Binding-site contacts:
Ligand atom C contacts residue THR43 of chain 1.B at 4.0 Å.
Ligand atom CB contacts residue THR43 of chain 1.B at 4.2 Å.
Ligand atom C contacts residue PLP1 of chain 1.G at 4.0 Å.
Ligand atom O contacts residue ARG391 of chain 1.B at 2.8 Å (salt-bridge).
Ligand atom N contacts residue LYS236 of chain 1.B at 2.4 Å (salt-bridge).
Ligand atom OXT contacts residue ARG391 of chain 1.B at 3.0 Å (salt-bridge).
Ligand atom CA contacts residue THR43 of chain 1.B at 3.4 Å.
Ligand atom O contacts residue ASN185 of chain 1.B at 2.7 Å (h-bond).
Ligand atom CA contacts residue PLP1 of chain 1.G at 2.6 Å.
Ligand atom N contacts residue PLP1 of chain 1.G at 1.5 Å.
Ligand atom CA contacts residue ALA44 of chain 1.B at 4.0 Å (hydrophobic).
Ligand atom O contacts residue THR43 of chain 1.B at 3.9 Å.
Ligand atom CA contacts residue LYS236 of chain 1.B at 3.0 Å.
Ligand atom OXT contacts residue ALA44 of chain 1.B at 3.8 Å.
Ligand atom N contacts residue GLN213 of chain 1.B at 3.5 Å (h-bond).
Ligand atom CB contacts residue LYS236 of chain 1.B at 3.6 Å.
Ligand atom C contacts residue ASN185 of chain 1.B at 3.9 Å.
Ligand atom O contacts residue HIS375 of chain 1.B at 3.8 Å.
Ligand atom N contacts residue THR43 of chain 1.B at 4.0 Å.
Ligand atom CB contacts residue ALA44 of chain 1.B at 3.9 Å (hydrophobic).
Ligand atom O contacts residue PLP1 of chain 1.G at 4.4 Å.
Ligand atom N contacts residue HIS134 of chain 1.B at 3.7 Å.
Ligand atom C contacts residue LYS236 of chain 1.B at 4.5 Å.
Ligand atom N contacts residue ASN185 of chain 1.B at 4.0 Å.
Ligand atom CA contacts residue GLN213 of chain 1.B at 4.1 Å.
Ligand atom CB contacts residue PLP1 of chain 1.G at 3.1 Å.
Ligand atom OXT contacts residue ARG371 of chain 1.B at 4.3 Å.
Ligand atom CB contacts residue ASN66 of chain 1.A at 4.0 Å.
Ligand atom C contacts residue ARG391 of chain 1.B at 3.5 Å.
Ligand atom C contacts residue ALA44 of chain 1.B at 4.1 Å (hydrophobic).
Ligand atom CB contacts residue THR288 of chain 1.A at 4.2 Å.

Sequence of chain 1.A:
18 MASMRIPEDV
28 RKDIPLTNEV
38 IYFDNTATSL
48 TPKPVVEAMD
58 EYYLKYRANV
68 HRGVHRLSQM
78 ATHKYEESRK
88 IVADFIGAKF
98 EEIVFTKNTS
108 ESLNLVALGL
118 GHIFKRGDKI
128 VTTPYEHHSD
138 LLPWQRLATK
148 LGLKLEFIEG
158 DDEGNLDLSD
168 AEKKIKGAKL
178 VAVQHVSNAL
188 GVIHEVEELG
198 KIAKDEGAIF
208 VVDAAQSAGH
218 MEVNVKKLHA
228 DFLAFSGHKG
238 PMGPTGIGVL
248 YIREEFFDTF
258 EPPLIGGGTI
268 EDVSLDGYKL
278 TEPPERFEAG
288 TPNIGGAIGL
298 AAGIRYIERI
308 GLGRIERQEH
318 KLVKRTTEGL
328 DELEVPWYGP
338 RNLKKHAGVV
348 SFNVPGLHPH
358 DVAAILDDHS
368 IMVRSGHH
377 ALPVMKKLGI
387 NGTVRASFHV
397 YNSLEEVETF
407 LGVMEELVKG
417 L

A protein and the small-molecule ligand that binds it are described below.
Small molecule (SMILES): C[C@H](N)C(=O)O

Sequence of chain 1.B:
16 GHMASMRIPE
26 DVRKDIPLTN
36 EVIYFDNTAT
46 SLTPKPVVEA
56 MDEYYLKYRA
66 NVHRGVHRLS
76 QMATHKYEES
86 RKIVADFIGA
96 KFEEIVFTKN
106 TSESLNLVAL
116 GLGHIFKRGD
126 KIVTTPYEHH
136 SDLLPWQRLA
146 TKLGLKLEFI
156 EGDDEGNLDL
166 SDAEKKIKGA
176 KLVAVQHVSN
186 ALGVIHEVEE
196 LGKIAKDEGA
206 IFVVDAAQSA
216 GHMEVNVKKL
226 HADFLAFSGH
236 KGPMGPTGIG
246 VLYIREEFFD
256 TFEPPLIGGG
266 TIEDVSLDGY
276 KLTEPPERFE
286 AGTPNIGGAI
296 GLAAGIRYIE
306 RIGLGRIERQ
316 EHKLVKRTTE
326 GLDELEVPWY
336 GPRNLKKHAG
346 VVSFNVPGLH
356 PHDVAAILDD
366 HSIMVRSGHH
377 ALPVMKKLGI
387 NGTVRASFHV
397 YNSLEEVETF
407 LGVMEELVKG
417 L